Binding-site contacts:
Ligand atom C7 contacts residue ASN36 of chain 1.D at 3.4 Å.
Ligand atom C8 contacts residue GLU35 of chain 1.D at 3.5 Å.
Ligand atom O3 contacts residue GLU35 of chain 1.D at 4.5 Å.
Ligand atom C2 contacts residue ASN36 of chain 1.D at 2.5 Å.
Ligand atom O5 contacts residue TYR23 of chain 1.D at 3.5 Å (h-bond).
Ligand atom C1 contacts residue ASN36 of chain 1.D at 1.4 Å.
Ligand atom O5 contacts residue ASN36 of chain 1.D at 2.4 Å (h-bond).
Ligand atom C3 contacts residue GLU35 of chain 1.D at 4.0 Å.
Ligand atom C1 contacts residue GLU35 of chain 1.D at 4.1 Å.
Ligand atom O5 contacts residue PRO8 of chain 1.D at 4.5 Å.
Ligand atom O6 contacts residue PRO8 of chain 1.D at 3.6 Å.
Ligand atom C3 contacts residue ASN36 of chain 1.D at 3.8 Å.
Ligand atom C5 contacts residue ASN36 of chain 1.D at 3.7 Å.
Ligand atom C4 contacts residue ASN36 of chain 1.D at 4.2 Å.
Ligand atom N2 contacts residue GLU35 of chain 1.D at 2.9 Å (salt-bridge).
Ligand atom C5 contacts residue TYR23 of chain 1.D at 3.7 Å (hydrophobic).
Ligand atom C1 contacts residue TYR23 of chain 1.D at 3.4 Å (hydrophobic).
Ligand atom N2 contacts residue ASN36 of chain 1.D at 3.0 Å (h-bond).
Ligand atom O7 contacts residue ASN36 of chain 1.D at 3.4 Å (h-bond).
Ligand atom C7 contacts residue GLU35 of chain 1.D at 3.6 Å.
Ligand atom O6 contacts residue SER6 of chain 1.D at 3.8 Å.
Ligand atom O6 contacts residue TYR23 of chain 1.D at 4.4 Å.
Ligand atom C6 contacts residue TYR23 of chain 1.D at 4.4 Å (hydrophobic).
Ligand atom C2 contacts residue GLU35 of chain 1.D at 3.8 Å.

Sequence of chain 1.D:
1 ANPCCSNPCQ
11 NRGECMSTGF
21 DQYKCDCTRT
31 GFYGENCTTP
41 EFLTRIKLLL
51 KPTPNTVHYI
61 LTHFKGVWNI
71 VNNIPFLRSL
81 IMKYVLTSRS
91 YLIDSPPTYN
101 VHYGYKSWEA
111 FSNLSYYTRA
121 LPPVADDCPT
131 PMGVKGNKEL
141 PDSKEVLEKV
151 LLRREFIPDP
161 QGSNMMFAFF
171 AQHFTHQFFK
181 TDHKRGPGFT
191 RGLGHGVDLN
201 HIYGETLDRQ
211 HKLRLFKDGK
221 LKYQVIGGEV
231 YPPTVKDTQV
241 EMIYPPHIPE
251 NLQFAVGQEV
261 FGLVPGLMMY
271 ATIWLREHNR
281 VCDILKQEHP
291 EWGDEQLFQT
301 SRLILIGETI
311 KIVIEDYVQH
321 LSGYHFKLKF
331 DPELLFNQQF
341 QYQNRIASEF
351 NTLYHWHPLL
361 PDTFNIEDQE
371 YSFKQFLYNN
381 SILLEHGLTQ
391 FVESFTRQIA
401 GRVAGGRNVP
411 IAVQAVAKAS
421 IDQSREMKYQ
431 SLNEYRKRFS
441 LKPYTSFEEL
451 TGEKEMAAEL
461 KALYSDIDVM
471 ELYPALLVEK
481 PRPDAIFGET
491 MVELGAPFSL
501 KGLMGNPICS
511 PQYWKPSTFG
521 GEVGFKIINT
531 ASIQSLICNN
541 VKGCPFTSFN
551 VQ

A small-molecule ligand and the protein it binds are described below.
Small molecule (SMILES): CC(=O)N[C@@H]1[C@@H](O)[C@H](O)[C@@H](CO)O[C@H]1O